Sequence of chain 2.A:
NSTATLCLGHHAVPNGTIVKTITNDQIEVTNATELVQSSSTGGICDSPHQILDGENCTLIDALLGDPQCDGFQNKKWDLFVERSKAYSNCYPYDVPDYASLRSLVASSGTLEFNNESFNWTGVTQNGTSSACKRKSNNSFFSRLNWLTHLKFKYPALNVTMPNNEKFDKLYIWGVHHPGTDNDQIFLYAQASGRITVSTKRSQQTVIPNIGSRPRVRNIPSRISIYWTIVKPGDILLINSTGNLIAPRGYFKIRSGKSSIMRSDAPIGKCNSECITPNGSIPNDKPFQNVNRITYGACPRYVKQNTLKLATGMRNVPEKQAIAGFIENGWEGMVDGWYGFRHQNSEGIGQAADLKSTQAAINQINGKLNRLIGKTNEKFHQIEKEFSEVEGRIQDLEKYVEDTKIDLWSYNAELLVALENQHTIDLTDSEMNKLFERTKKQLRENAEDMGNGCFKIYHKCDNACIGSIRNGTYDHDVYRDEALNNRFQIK

This small molecule binds to this protein.
Small molecule (SMILES): CC(=O)N[C@@H]1[C@@H](O)[C@H](O)[C@@H](CO)O[C@H]1O

Binding-site contacts:
Ligand atom O5 contacts residue ASN126 of chain 2.A at 2.3 Å (h-bond).
Ligand atom C1 contacts residue ASN126 of chain 2.A at 1.4 Å.
Ligand atom C3 contacts residue ASN126 of chain 2.A at 3.7 Å.
Ligand atom O7 contacts residue ASN126 of chain 2.A at 3.9 Å.
Ligand atom C2 contacts residue THR128 of chain 2.A at 4.1 Å.
Ligand atom C8 contacts residue ASN126 of chain 2.A at 4.3 Å.
Ligand atom C1 contacts residue THR128 of chain 2.A at 3.5 Å.
Ligand atom N2 contacts residue ASN126 of chain 2.A at 2.9 Å (h-bond).
Ligand atom C4 contacts residue ASN126 of chain 2.A at 4.1 Å.
Ligand atom C5 contacts residue ASN126 of chain 2.A at 3.6 Å.
Ligand atom C2 contacts residue ASN126 of chain 2.A at 2.3 Å.
Ligand atom O5 contacts residue THR128 of chain 2.A at 4.5 Å.
Ligand atom N2 contacts residue THR128 of chain 2.A at 3.6 Å.
Ligand atom C7 contacts residue ASN126 of chain 2.A at 3.6 Å.